Binding-site contacts:
Ligand atom C8 contacts residue GLN639 of chain 1.B at 3.7 Å.
Ligand atom C4 contacts residue ASN611 of chain 1.B at 4.2 Å.
Ligand atom C3 contacts residue ASN611 of chain 1.B at 3.8 Å.
Ligand atom C7 contacts residue ASN611 of chain 1.B at 3.5 Å.
Ligand atom O5 contacts residue THR613 of chain 1.B at 4.2 Å.
Ligand atom C8 contacts residue ASN611 of chain 1.B at 4.2 Å.
Ligand atom O7 contacts residue ASN611 of chain 1.B at 3.7 Å.
Ligand atom N2 contacts residue ASN611 of chain 1.B at 2.9 Å (h-bond).
Ligand atom C1 contacts residue ASN611 of chain 1.B at 1.4 Å.
Ligand atom C5 contacts residue ASN611 of chain 1.B at 3.7 Å.
Ligand atom C2 contacts residue ASN611 of chain 1.B at 2.5 Å.
Ligand atom O5 contacts residue ASN611 of chain 1.B at 2.4 Å (h-bond).
Ligand atom C1 contacts residue THR613 of chain 1.B at 4.4 Å.

This protein binds this small molecule.
Small molecule (SMILES): CC(=O)N[C@@H]1[C@@H](O)[C@H](O)[C@@H](CO)O[C@H]1O

Sequence of chain 1.B:
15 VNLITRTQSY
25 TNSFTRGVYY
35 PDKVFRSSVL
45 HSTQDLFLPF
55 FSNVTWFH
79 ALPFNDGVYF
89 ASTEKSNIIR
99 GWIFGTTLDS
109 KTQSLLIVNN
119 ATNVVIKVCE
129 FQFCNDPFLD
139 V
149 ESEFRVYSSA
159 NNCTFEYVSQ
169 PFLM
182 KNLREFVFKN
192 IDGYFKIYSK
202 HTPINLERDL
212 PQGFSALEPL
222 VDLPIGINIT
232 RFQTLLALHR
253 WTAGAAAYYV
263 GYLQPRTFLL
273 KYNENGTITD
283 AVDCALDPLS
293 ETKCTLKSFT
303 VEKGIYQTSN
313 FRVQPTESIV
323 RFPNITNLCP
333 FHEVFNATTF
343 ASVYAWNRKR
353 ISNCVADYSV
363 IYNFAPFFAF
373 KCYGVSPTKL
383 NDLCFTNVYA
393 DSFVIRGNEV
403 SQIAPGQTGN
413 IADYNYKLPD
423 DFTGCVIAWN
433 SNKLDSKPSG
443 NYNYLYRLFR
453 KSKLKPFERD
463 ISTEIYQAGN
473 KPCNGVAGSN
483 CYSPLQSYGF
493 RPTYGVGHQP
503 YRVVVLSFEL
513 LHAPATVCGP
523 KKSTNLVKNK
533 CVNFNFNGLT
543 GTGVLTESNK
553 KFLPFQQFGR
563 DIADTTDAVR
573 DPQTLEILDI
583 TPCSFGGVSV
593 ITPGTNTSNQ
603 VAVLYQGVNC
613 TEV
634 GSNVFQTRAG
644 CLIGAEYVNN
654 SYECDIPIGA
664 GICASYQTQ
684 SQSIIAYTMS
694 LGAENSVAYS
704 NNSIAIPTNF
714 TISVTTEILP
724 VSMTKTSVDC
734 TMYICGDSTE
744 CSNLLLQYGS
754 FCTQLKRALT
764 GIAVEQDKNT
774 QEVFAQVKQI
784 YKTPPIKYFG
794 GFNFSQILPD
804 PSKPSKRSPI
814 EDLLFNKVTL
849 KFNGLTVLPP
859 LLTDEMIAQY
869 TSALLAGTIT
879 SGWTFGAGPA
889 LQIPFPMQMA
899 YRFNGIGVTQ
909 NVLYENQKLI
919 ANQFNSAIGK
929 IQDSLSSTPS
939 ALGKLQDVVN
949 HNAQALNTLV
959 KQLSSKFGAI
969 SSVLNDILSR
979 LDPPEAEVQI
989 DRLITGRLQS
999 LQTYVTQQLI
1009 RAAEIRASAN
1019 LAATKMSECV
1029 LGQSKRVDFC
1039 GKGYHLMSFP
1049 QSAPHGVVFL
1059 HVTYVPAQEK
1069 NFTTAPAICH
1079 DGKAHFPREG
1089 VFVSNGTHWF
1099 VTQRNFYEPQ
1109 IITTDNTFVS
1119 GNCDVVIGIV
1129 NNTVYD